The small molecule below binds the protein below.
Small molecule (SMILES): CC(=O)N[C@@H]1[C@@H](O)[C@H](O)[C@@H](CO)O[C@H]1O

Binding-site contacts:
Ligand atom N2 contacts residue ASN649 of chain 1.A at 2.9 Å (h-bond).
Ligand atom C7 contacts residue ASN649 of chain 1.A at 3.5 Å.
Ligand atom O5 contacts residue ASN649 of chain 1.A at 2.4 Å (h-bond).
Ligand atom C1 contacts residue ASN649 of chain 1.A at 1.5 Å.
Ligand atom C8 contacts residue SER907 of chain 1.C at 4.2 Å.
Ligand atom C8 contacts residue ARG906 of chain 1.C at 3.9 Å.
Ligand atom C3 contacts residue ASN649 of chain 1.A at 3.8 Å.
Ligand atom C2 contacts residue ASN649 of chain 1.A at 2.6 Å.
Ligand atom C4 contacts residue ASN649 of chain 1.A at 4.3 Å.
Ligand atom O7 contacts residue ASN649 of chain 1.A at 3.9 Å.
Ligand atom C5 contacts residue ASN649 of chain 1.A at 3.6 Å.
Ligand atom C8 contacts residue ASN649 of chain 1.A at 4.3 Å.

Sequence of chain 1.C:
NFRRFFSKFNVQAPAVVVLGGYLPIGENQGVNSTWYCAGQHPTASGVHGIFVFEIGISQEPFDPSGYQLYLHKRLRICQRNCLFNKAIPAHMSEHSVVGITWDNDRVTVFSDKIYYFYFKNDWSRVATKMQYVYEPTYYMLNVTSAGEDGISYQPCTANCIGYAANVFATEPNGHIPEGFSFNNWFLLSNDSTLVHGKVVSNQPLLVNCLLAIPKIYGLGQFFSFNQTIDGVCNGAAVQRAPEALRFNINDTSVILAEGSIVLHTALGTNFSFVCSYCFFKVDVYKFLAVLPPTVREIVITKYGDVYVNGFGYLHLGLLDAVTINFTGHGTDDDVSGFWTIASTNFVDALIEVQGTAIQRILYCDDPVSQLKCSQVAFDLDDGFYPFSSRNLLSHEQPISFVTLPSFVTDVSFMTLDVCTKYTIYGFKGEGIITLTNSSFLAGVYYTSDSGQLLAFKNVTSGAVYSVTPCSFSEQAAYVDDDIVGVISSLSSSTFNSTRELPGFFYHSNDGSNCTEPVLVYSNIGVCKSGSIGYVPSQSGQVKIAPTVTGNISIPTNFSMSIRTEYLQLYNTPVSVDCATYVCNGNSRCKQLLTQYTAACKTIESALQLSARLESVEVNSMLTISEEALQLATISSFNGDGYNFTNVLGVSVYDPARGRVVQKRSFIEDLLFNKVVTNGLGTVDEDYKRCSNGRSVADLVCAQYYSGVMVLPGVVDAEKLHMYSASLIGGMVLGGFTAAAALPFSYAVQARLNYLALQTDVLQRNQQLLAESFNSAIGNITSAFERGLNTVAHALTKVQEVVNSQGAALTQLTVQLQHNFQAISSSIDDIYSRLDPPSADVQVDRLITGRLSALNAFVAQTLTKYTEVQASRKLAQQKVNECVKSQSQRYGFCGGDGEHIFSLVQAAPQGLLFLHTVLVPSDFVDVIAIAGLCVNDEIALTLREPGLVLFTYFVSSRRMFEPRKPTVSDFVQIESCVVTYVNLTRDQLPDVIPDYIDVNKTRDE

Sequence of chain 1.A:
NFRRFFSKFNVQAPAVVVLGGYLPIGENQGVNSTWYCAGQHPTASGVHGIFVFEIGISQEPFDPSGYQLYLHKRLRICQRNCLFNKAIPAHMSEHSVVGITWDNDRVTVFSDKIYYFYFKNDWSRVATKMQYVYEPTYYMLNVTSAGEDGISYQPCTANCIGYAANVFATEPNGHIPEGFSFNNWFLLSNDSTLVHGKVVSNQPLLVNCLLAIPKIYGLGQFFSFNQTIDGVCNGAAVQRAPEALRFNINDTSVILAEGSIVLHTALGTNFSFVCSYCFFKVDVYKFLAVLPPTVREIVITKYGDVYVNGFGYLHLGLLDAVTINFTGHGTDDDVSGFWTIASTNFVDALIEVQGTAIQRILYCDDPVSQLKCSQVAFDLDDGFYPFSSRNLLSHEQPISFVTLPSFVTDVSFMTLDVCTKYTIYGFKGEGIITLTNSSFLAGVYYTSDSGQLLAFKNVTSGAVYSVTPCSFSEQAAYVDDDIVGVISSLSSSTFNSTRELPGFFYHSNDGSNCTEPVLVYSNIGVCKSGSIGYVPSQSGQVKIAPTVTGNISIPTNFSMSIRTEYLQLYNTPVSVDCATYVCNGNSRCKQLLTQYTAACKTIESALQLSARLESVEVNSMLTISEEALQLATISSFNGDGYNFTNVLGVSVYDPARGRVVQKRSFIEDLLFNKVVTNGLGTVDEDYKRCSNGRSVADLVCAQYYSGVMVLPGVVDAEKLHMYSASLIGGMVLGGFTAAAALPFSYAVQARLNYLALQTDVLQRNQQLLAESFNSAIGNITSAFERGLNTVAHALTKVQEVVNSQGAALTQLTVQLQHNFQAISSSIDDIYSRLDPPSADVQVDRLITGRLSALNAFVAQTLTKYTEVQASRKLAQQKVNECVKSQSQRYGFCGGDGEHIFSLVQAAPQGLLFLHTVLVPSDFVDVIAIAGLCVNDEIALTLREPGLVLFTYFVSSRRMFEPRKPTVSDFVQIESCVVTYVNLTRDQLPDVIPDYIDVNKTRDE